This small molecule binds to this protein.
Small molecule (SMILES): Cc1ccc(C)cc1

Sequence of chain 1.A:
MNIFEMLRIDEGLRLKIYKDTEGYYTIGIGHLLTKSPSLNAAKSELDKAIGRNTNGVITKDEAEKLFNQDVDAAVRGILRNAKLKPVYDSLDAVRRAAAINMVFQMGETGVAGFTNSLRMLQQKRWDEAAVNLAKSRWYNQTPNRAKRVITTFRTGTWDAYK

Binding-site contacts:
Ligand atom C4 contacts residue MET102 of chain 1.A at 4.5 Å (hydrophobic).
Ligand atom C2 contacts residue ALA99 of chain 1.A at 3.6 Å (hydrophobic).
Ligand atom C3 contacts residue LEU121 of chain 1.A at 3.9 Å (hydrophobic).
Ligand atom C2 contacts residue VAL87 of chain 1.A at 4.0 Å (hydrophobic).
Ligand atom C4' contacts residue LEU133 of chain 1.A at 4.4 Å (hydrophobic).
Ligand atom C1' contacts residue LEU84 of chain 1.A at 3.9 Å (hydrophobic).
Ligand atom C3 contacts residue PHE153 of chain 1.A at 4.2 Å (hydrophobic).
Ligand atom C6 contacts residue VAL111 of chain 1.A at 4.0 Å (hydrophobic).
Ligand atom C6 contacts residue LEU84 of chain 1.A at 3.8 Å (hydrophobic).
Ligand atom C5 contacts residue LEU118 of chain 1.A at 4.0 Å (hydrophobic).
Ligand atom C1 contacts residue LEU84 of chain 1.A at 4.2 Å (hydrophobic).
Ligand atom C1 contacts residue LEU118 of chain 1.A at 4.3 Å (hydrophobic).
Ligand atom C1' contacts residue TYR88 of chain 1.A at 3.8 Å (hydrophobic).
Ligand atom C5 contacts residue VAL111 of chain 1.A at 3.7 Å (hydrophobic).
Ligand atom C5 contacts residue ALA99 of chain 1.A at 4.4 Å (hydrophobic).
Ligand atom C4' contacts residue LEU118 of chain 1.A at 3.7 Å (hydrophobic).
Ligand atom C4' contacts residue LEU121 of chain 1.A at 4.3 Å (hydrophobic).
Ligand atom C3 contacts residue LEU118 of chain 1.A at 3.2 Å (hydrophobic).
Ligand atom C4 contacts residue LEU118 of chain 1.A at 3.3 Å (hydrophobic).
Ligand atom C6 contacts residue ALA99 of chain 1.A at 4.0 Å (hydrophobic).
Ligand atom C6 contacts residue VAL103 of chain 1.A at 4.1 Å (hydrophobic).
Ligand atom C1 contacts residue ALA99 of chain 1.A at 3.5 Å (hydrophobic).
Ligand atom C1' contacts residue ILE78 of chain 1.A at 4.1 Å (hydrophobic).
Ligand atom C6 contacts residue LEU118 of chain 1.A at 4.4 Å (hydrophobic).
Ligand atom C3 contacts residue ALA99 of chain 1.A at 4.3 Å (hydrophobic).
Ligand atom C1' contacts residue ALA99 of chain 1.A at 3.6 Å (hydrophobic).
Ligand atom C5 contacts residue LEU84 of chain 1.A at 4.3 Å (hydrophobic).
Ligand atom C4' contacts residue MET102 of chain 1.A at 3.6 Å (hydrophobic).
Ligand atom C4 contacts residue PHE153 of chain 1.A at 4.5 Å (hydrophobic).
Ligand atom C2 contacts residue LEU118 of chain 1.A at 3.7 Å (hydrophobic).